Sequence of chain 1.A:
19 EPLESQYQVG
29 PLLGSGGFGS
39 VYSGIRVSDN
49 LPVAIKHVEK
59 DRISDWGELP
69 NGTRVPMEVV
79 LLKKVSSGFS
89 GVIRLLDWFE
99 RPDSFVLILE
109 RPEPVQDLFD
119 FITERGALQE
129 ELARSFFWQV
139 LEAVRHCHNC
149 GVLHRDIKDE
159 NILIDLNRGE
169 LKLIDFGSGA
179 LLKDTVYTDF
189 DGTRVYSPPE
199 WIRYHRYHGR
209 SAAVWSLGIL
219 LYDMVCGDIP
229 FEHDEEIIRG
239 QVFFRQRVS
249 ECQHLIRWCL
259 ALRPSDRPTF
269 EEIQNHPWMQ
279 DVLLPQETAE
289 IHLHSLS

The protein below binds the small molecule below.
Small molecule (SMILES): CN1CCCN(c2cncc(-c3cccc(/C=C/C(=O)O)c3)n2)CC1

Binding-site contacts:
Ligand atom C10 contacts residue LEU161 of chain 1.A at 3.9 Å (hydrophobic).
Ligand atom C18 contacts residue LEU107 of chain 1.A at 3.8 Å (hydrophobic).
Ligand atom C18 contacts residue ILE172 of chain 1.A at 3.9 Å (hydrophobic).
Ligand atom O1 contacts residue MG1 of chain 1.C at 3.7 Å.
Ligand atom C7 contacts residue LEU31 of chain 1.A at 3.6 Å (hydrophobic).
Ligand atom C3 contacts residue LEU31 of chain 1.A at 4.0 Å (hydrophobic).
Ligand atom C1 contacts residue LEU31 of chain 1.A at 3.9 Å (hydrophobic).
Ligand atom C6 contacts residue LEU161 of chain 1.A at 4.0 Å (hydrophobic).
Ligand atom C9 contacts residue MG1 of chain 1.C at 3.7 Å.
Ligand atom C19 contacts residue ILE172 of chain 1.A at 3.7 Å (hydrophobic).
Ligand atom C9 contacts residue LYS54 of chain 1.A at 3.9 Å.
Ligand atom C10 contacts residue GLU108 of chain 1.A at 3.4 Å.
Ligand atom N1 contacts residue LEU31 of chain 1.A at 3.7 Å.
Ligand atom C16 contacts residue GLU108 of chain 1.A at 3.5 Å.
Ligand atom O1 contacts residue LYS54 of chain 1.A at 2.8 Å (salt-bridge).
Ligand atom C16 contacts residue ALA52 of chain 1.A at 3.6 Å (hydrophobic).
Ligand atom C8 contacts residue ILE172 of chain 1.A at 3.8 Å (hydrophobic).
Ligand atom O2 contacts residue MG1 of chain 1.C at 2.9 Å.
Ligand atom C9 contacts residue LEU107 of chain 1.A at 3.9 Å (hydrophobic).
Ligand atom C5 contacts residue GLU158 of chain 1.A at 3.9 Å.
Ligand atom C14 contacts residue ASP115 of chain 1.A at 3.6 Å.
Ligand atom C2 contacts residue VAL39 of chain 1.A at 3.7 Å (hydrophobic).
Ligand atom C17 contacts residue LEU161 of chain 1.A at 3.9 Å (hydrophobic).
Ligand atom C13 contacts residue LEU161 of chain 1.A at 3.8 Å (hydrophobic).
Ligand atom N2 contacts residue VAL39 of chain 1.A at 4.0 Å.
Ligand atom O2 contacts residue ILE172 of chain 1.A at 3.7 Å.
Ligand atom C9 contacts residue ILE172 of chain 1.A at 3.9 Å (hydrophobic).
Ligand atom C12 contacts residue LEU161 of chain 1.A at 3.6 Å (hydrophobic).
Ligand atom O1 contacts residue ASP173 of chain 1.A at 3.4 Å.
Ligand atom C16 contacts residue LEU161 of chain 1.A at 3.7 Å (hydrophobic).
Ligand atom O2 contacts residue LEU107 of chain 1.A at 3.7 Å.
Ligand atom C8 contacts residue ASN159 of chain 1.A at 3.5 Å.
Ligand atom C16 contacts residue ARG109 of chain 1.A at 3.9 Å.
Ligand atom C8 contacts residue GLU158 of chain 1.A at 3.6 Å.
Ligand atom C10 contacts residue ALA52 of chain 1.A at 3.5 Å (hydrophobic).
Ligand atom C17 contacts residue ILE172 of chain 1.A at 3.9 Å (hydrophobic).
Ligand atom C9 contacts residue ASP173 of chain 1.A at 3.4 Å.
Ligand atom C11 contacts residue PHE36 of chain 1.A at 3.5 Å (hydrophobic).
Ligand atom O2 contacts residue ASP173 of chain 1.A at 3.0 Å (salt-bridge).
Ligand atom C2 contacts residue GLY32 of chain 1.A at 4.0 Å.